Sequence of chain 23.C:
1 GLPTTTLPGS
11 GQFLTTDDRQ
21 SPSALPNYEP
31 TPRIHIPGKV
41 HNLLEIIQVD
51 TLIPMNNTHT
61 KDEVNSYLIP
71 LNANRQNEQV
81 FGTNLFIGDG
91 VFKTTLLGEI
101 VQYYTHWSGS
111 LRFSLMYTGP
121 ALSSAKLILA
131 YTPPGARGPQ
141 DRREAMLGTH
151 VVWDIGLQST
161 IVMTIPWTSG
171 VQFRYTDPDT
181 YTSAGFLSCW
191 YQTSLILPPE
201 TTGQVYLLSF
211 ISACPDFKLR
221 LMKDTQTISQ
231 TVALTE

Sequence of chain 22.C:
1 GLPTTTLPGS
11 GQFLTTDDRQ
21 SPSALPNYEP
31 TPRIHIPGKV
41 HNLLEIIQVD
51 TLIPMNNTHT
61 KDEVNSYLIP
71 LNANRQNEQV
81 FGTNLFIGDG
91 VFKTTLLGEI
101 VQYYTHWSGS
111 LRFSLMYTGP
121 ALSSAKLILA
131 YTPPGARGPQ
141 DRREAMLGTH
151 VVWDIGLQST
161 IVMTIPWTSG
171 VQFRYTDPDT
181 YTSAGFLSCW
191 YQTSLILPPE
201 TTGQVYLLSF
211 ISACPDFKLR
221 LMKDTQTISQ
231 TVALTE

This protein binds this small molecule.
Small molecule (SMILES): OCCOCOCc1cc(CCCCCOc2c(Cl)cc(C3=NCCO3)cc2Cl)on1

Sequence of chain 22.A:
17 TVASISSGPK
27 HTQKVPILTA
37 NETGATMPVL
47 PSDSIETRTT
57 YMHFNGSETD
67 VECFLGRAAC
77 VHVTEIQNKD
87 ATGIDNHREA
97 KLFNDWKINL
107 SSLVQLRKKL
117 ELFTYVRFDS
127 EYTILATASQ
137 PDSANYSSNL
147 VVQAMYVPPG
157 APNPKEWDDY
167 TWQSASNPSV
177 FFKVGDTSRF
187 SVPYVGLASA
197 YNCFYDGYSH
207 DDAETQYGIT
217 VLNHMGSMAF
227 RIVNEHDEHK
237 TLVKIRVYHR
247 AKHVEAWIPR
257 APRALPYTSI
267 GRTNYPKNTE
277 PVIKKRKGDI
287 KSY

Binding-site contacts:
Ligand atom C31 contacts residue ASN219 of chain 22.A at 3.8 Å.
Ligand atom C31 contacts residue LEU106 of chain 22.A at 3.8 Å (hydrophobic).
Ligand atom CL1 contacts residue LEU25 of chain 22.C at 3.5 Å.
Ligand atom C6B contacts residue TYR152 of chain 22.A at 3.8 Å (hydrophobic).
Ligand atom C4A contacts residue PRO174 of chain 22.A at 3.3 Å (hydrophobic).
Ligand atom C4C contacts residue TYR128 of chain 22.A at 3.5 Å (hydrophobic).
Ligand atom C4 contacts residue LEU106 of chain 22.A at 2.5 Å (hydrophobic).
Ligand atom N3A contacts residue ALA24 of chain 22.C at 3.6 Å.
Ligand atom C3B contacts residue PHE186 of chain 22.A at 3.7 Å (hydrophobic).
Ligand atom C2A contacts residue PHE186 of chain 22.A at 3.3 Å (hydrophobic).
Ligand atom C3 contacts residue LEU106 of chain 22.A at 3.4 Å (hydrophobic).
Ligand atom C2D contacts residue SER107 of chain 22.A at 3.8 Å.
Ligand atom C3C contacts residue ILE104 of chain 22.A at 3.6 Å (hydrophobic).
Ligand atom C5 contacts residue LEU106 of chain 22.A at 3.5 Å (hydrophobic).
Ligand atom C1B contacts residue TYR152 of chain 22.A at 3.8 Å (hydrophobic).
Ligand atom N3A contacts residue PRO174 of chain 22.A at 3.6 Å (h-bond).
Ligand atom O1B contacts residue TYR152 of chain 22.A at 3.8 Å.
Ligand atom N2 contacts residue MET221 of chain 22.A at 3.5 Å (h-bond).
Ligand atom O1 contacts residue MET221 of chain 22.A at 3.1 Å (h-bond).
Ligand atom O1A contacts residue PHE186 of chain 22.A at 2.9 Å.
Ligand atom CL2 contacts residue MET224 of chain 22.A at 2.9 Å.
Ligand atom O1A contacts residue ALA150 of chain 22.A at 3.8 Å.
Ligand atom C6B contacts residue VAL188 of chain 22.A at 3.8 Å (hydrophobic).
Ligand atom C1B contacts residue VAL188 of chain 22.A at 3.8 Å (hydrophobic).
Ligand atom CL2 contacts residue ILE104 of chain 22.A at 3.1 Å.
Ligand atom C5B contacts residue TYR152 of chain 22.A at 3.8 Å (hydrophobic).
Ligand atom C4A contacts residue VAL176 of chain 22.A at 3.7 Å (hydrophobic).
Ligand atom C3D contacts residue LEU116 of chain 22.A at 3.6 Å (hydrophobic).
Ligand atom N2 contacts residue ASN219 of chain 22.A at 3.4 Å (h-bond).
Ligand atom C4A contacts residue SER175 of chain 22.A at 3.8 Å.
Ligand atom C4B contacts residue PHE186 of chain 22.A at 3.4 Å (hydrophobic).
Ligand atom C1C contacts residue TYR128 of chain 22.A at 3.5 Å (hydrophobic).
Ligand atom C3B contacts residue MET224 of chain 22.A at 3.4 Å (hydrophobic).
Ligand atom C5A contacts residue PHE186 of chain 22.A at 3.5 Å (hydrophobic).
Ligand atom C5A contacts residue VAL176 of chain 22.A at 3.2 Å (hydrophobic).
Ligand atom C2B contacts residue MET224 of chain 22.A at 3.6 Å (hydrophobic).
Ligand atom C5A contacts residue ALA150 of chain 22.A at 3.2 Å (hydrophobic).
Ligand atom C5C contacts residue VAL188 of chain 22.A at 2.9 Å (hydrophobic).
Ligand atom O1D contacts residue SER107 of chain 22.A at 3.2 Å.
Ligand atom CL1 contacts residue VAL188 of chain 22.A at 3.5 Å.